Binding-site contacts:
Ligand atom O3 contacts residue ALA103 of chain 1.B at 3.2 Å (h-bond).
Ligand atom C6 contacts residue VAL51 of chain 1.E at 3.7 Å (hydrophobic).
Ligand atom C2 contacts residue ASN78 of chain 1.G at 2.4 Å.
Ligand atom O5 contacts residue ASN52 of chain 1.E at 3.8 Å.
Ligand atom O6 contacts residue THR76 of chain 1.G at 3.3 Å (h-bond).
Ligand atom C7 contacts residue ALA103 of chain 1.B at 3.7 Å (hydrophobic).
Ligand atom C4 contacts residue VAL51 of chain 1.E at 4.0 Å (hydrophobic).
Ligand atom C7 contacts residue ASN78 of chain 1.G at 3.6 Å.
Ligand atom C8 contacts residue ARG101 of chain 1.B at 3.4 Å.
Ligand atom O7 contacts residue ASN78 of chain 1.G at 4.0 Å.
Ligand atom O5 contacts residue MET79 of chain 1.G at 3.7 Å.
Ligand atom C8 contacts residue SER104 of chain 1.B at 4.0 Å.
Ligand atom O7 contacts residue ALA103 of chain 1.B at 3.7 Å.
Ligand atom C1 contacts residue ASN78 of chain 1.G at 1.4 Å.
Ligand atom C6 contacts residue TRP24 of chain 1.J at 3.6 Å (hydrophobic).
Ligand atom C5 contacts residue ASN52 of chain 1.E at 3.5 Å.
Ligand atom C3 contacts residue ASN78 of chain 1.G at 3.8 Å.
Ligand atom C2 contacts residue GLU75 of chain 1.G at 4.2 Å.
Ligand atom C7 contacts residue SER104 of chain 1.B at 4.0 Å.
Ligand atom O7 contacts residue GLU75 of chain 1.G at 3.9 Å.
Ligand atom C4 contacts residue ASN52 of chain 1.E at 4.1 Å.
Ligand atom C1 contacts residue ASN52 of chain 1.E at 3.5 Å.
Ligand atom C6 contacts residue ASN52 of chain 1.E at 3.9 Å.
Ligand atom C6 contacts residue MET79 of chain 1.G at 3.6 Å (hydrophobic).
Ligand atom O6 contacts residue ASN78 of chain 1.G at 4.0 Å.
Ligand atom O6 contacts residue VAL51 of chain 1.E at 3.6 Å.
Ligand atom C5 contacts residue ASN78 of chain 1.G at 3.7 Å.
Ligand atom C3 contacts residue ASN52 of chain 1.E at 3.9 Å.
Ligand atom C6 contacts residue ASN78 of chain 1.G at 4.2 Å.
Ligand atom C1 contacts residue GLU75 of chain 1.G at 4.1 Å.
Ligand atom C3 contacts residue VAL51 of chain 1.E at 3.6 Å (hydrophobic).
Ligand atom C5 contacts residue MET79 of chain 1.G at 3.6 Å (hydrophobic).
Ligand atom O7 contacts residue SER104 of chain 1.B at 3.5 Å (h-bond).
Ligand atom C5 contacts residue VAL51 of chain 1.E at 3.5 Å (hydrophobic).
Ligand atom C8 contacts residue ALA103 of chain 1.B at 4.0 Å (hydrophobic).
Ligand atom O5 contacts residue ASN78 of chain 1.G at 2.4 Å (h-bond).
Ligand atom C8 contacts residue ARG102 of chain 1.B at 3.8 Å.
Ligand atom N2 contacts residue ASN78 of chain 1.G at 2.8 Å (h-bond).
Ligand atom O6 contacts residue ASN52 of chain 1.E at 2.7 Å (h-bond).
Ligand atom O4 contacts residue VAL51 of chain 1.E at 3.8 Å.

Sequence of chain 1.B:
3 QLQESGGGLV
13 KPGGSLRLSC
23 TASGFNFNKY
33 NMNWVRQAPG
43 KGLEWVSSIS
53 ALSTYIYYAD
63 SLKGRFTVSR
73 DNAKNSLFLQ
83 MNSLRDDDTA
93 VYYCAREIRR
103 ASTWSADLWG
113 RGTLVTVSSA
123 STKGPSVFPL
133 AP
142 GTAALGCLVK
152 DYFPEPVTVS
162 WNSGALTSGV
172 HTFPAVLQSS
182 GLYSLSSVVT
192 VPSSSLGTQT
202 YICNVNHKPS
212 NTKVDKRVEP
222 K

This protein binds this small molecule.
Small molecule (SMILES): CC(=O)N[C@H]1[C@H](O[C@H]2[C@H](O)[C@@H](NC(C)=O)CO[C@@H]2CO)O[C@H](CO)[C@@H](O[C@@H]2O[C@H](CO[C@H]3O[C@H](CO)[C@@H](O)[C@H](O)[C@@H]3O)[C@@H](O)[C@H](O[C@H]3O[C@H](CO)[C@@H](O)[C@H](O)[C@@H]3O)[C@@H]2O)[C@@H]1O

Sequence of chain 1.G:
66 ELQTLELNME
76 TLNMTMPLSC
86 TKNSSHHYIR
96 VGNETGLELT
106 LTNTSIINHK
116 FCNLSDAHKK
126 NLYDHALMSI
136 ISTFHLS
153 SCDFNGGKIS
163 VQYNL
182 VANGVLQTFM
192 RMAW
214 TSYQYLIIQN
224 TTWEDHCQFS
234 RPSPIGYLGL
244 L

Sequence of chain 1.E:
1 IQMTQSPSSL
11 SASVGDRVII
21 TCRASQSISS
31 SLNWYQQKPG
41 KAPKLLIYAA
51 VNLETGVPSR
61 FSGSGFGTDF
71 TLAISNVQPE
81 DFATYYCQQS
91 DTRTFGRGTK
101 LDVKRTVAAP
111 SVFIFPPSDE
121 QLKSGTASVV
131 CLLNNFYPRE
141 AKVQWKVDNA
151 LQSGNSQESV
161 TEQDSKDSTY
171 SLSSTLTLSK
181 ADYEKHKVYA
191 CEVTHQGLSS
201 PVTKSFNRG

Sequence of chain 1.J:
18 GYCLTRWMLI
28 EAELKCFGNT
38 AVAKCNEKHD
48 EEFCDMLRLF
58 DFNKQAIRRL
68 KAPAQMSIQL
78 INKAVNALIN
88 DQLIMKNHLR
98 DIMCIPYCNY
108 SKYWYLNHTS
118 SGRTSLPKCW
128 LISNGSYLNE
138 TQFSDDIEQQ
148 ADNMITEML